Binding-site contacts:
Ligand atom C1 contacts residue ASN226 of chain 1.A at 3.0 Å.
Ligand atom O6 contacts residue TYR276 of chain 1.A at 4.1 Å.
Ligand atom C7 contacts residue ASN226 of chain 1.A at 3.5 Å.
Ligand atom C6 contacts residue ASN226 of chain 1.A at 4.3 Å.
Ligand atom O6 contacts residue MET252 of chain 1.A at 3.1 Å.
Ligand atom O5 contacts residue ASN226 of chain 1.A at 3.0 Å (h-bond).
Ligand atom O7 contacts residue ASN226 of chain 1.A at 2.4 Å (h-bond).
Ligand atom C2 contacts residue ASN226 of chain 1.A at 4.4 Å.
Ligand atom N2 contacts residue ASN226 of chain 1.A at 4.3 Å.
Ligand atom O6 contacts residue PHE278 of chain 1.A at 3.8 Å.
Ligand atom O6 contacts residue ASN226 of chain 1.A at 4.3 Å.
Ligand atom C5 contacts residue ASN226 of chain 1.A at 3.9 Å.
Ligand atom O1 contacts residue ASN226 of chain 1.A at 2.7 Å (h-bond).
Ligand atom C6 contacts residue MET252 of chain 1.A at 4.1 Å (hydrophobic).

Sequence of chain 1.A:
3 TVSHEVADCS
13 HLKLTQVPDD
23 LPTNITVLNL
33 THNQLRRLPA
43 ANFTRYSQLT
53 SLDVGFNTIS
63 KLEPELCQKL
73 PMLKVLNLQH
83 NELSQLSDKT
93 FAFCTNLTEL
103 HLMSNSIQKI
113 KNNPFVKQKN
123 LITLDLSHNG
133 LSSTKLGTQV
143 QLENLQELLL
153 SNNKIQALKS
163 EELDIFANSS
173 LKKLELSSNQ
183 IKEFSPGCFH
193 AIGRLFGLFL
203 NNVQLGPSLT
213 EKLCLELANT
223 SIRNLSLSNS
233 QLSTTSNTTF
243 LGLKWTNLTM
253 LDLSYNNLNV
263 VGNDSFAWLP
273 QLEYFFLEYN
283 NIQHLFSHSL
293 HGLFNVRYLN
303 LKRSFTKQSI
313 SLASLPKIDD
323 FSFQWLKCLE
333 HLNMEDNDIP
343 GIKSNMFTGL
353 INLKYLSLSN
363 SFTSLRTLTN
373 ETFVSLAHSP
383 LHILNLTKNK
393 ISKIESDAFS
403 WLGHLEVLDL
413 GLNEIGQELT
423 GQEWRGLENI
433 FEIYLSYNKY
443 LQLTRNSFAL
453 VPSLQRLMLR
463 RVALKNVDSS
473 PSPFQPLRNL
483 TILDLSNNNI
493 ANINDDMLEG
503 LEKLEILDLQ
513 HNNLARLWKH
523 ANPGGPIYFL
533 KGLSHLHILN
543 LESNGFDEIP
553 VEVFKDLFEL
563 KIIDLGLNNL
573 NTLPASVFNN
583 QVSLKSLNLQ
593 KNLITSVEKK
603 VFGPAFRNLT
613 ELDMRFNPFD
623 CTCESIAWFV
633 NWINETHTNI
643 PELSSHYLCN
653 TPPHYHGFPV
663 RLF

This protein binds this small molecule.
Small molecule (SMILES): CC(=O)N[C@@H]1[C@@H](O)[C@H](O)[C@@H](CO)O[C@H]1O